Binding-site contacts:
Ligand atom N2 contacts residue ILE218 of chain 1.B at 4.2 Å.
Ligand atom N2 contacts residue LYS216 of chain 1.B at 4.1 Å.
Ligand atom C4 contacts residue ASN173 of chain 1.B at 4.2 Å.
Ligand atom C5 contacts residue ASN173 of chain 1.B at 3.6 Å.
Ligand atom C8 contacts residue LYS216 of chain 1.B at 4.1 Å.
Ligand atom O7 contacts residue LYS237 of chain 1.B at 3.6 Å.
Ligand atom C3 contacts residue ASN173 of chain 1.B at 3.8 Å.
Ligand atom C7 contacts residue SER235 of chain 1.B at 3.9 Å.
Ligand atom C2 contacts residue ASN173 of chain 1.B at 2.5 Å.
Ligand atom C1 contacts residue SER235 of chain 1.B at 3.9 Å.
Ligand atom C7 contacts residue LYS216 of chain 1.B at 4.3 Å.
Ligand atom C8 contacts residue PHE236 of chain 1.B at 4.3 Å (hydrophobic).
Ligand atom N2 contacts residue ASN173 of chain 1.B at 3.0 Å (h-bond).
Ligand atom O3 contacts residue ILE218 of chain 1.B at 4.0 Å.
Ligand atom O3 contacts residue SER235 of chain 1.B at 4.2 Å.
Ligand atom C1 contacts residue ASN173 of chain 1.B at 1.4 Å.
Ligand atom O7 contacts residue ASN173 of chain 1.B at 2.9 Å (h-bond).
Ligand atom O6 contacts residue LYS216 of chain 1.B at 3.9 Å.
Ligand atom C8 contacts residue SER235 of chain 1.B at 3.6 Å.
Ligand atom C3 contacts residue ILE218 of chain 1.B at 4.0 Å (hydrophobic).
Ligand atom C8 contacts residue ASP214 of chain 1.B at 4.2 Å.
Ligand atom C7 contacts residue LYS237 of chain 1.B at 4.0 Å.
Ligand atom C8 contacts residue ASN173 of chain 1.B at 4.5 Å.
Ligand atom O5 contacts residue ASN173 of chain 1.B at 2.3 Å (h-bond).
Ligand atom C8 contacts residue TYR215 of chain 1.B at 4.2 Å (hydrophobic).
Ligand atom C3 contacts residue LYS216 of chain 1.B at 4.4 Å.
Ligand atom O3 contacts residue LYS216 of chain 1.B at 3.2 Å.
Ligand atom C3 contacts residue SER235 of chain 1.B at 3.6 Å.
Ligand atom C8 contacts residue LYS237 of chain 1.B at 3.6 Å.
Ligand atom O4 contacts residue ILE218 of chain 1.B at 3.9 Å.
Ligand atom O7 contacts residue LYS220 of chain 1.B at 3.5 Å (salt-bridge).
Ligand atom C7 contacts residue LYS220 of chain 1.B at 4.2 Å.
Ligand atom C2 contacts residue SER235 of chain 1.B at 3.7 Å.
Ligand atom N2 contacts residue SER235 of chain 1.B at 3.0 Å (h-bond).
Ligand atom C7 contacts residue ASN173 of chain 1.B at 3.2 Å.
Ligand atom N2 contacts residue LYS220 of chain 1.B at 4.1 Å.
Ligand atom C2 contacts residue ILE218 of chain 1.B at 4.0 Å (hydrophobic).

Sequence of chain 1.B:
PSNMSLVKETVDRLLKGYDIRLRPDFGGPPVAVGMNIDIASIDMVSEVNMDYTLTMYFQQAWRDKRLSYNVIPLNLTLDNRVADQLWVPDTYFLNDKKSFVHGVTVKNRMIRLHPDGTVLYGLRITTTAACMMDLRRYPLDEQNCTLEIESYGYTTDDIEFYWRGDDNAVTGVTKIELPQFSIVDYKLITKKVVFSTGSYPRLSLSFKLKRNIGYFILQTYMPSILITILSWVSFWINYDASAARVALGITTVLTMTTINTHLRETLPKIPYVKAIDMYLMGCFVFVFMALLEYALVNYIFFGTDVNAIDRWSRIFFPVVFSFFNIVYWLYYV

This small molecule binds to this protein.
Small molecule (SMILES): CC(=O)N[C@H]1[C@H](O[C@H]2[C@H](O)[C@@H](NC(C)=O)CO[C@@H]2CO)O[C@H](CO)[C@@H](O[C@@H]2O[C@H](CO[C@H]3O[C@H](CO)[C@@H](O)[C@H](O)[C@@H]3O)[C@@H](O)[C@H](O[C@H]3O[C@H](CO)[C@@H](O)[C@H](O)[C@@H]3O)[C@@H]2O)[C@@H]1O